Binding-site contacts:
Ligand atom C28 contacts residue TYR124 of chain 1.B at 3.1 Å (hydrophobic).
Ligand atom N7 contacts residue TRP86 of chain 1.B at 3.7 Å.
Ligand atom C32 contacts residue TYR337 of chain 1.B at 3.5 Å (hydrophobic).
Ligand atom C42 contacts residue GLU202 of chain 1.B at 3.2 Å.
Ligand atom C42 contacts residue ACT1 of chain 1.L at 3.8 Å.
Ligand atom C41 contacts residue TRP86 of chain 1.B at 3.7 Å (hydrophobic).
Ligand atom C29 contacts residue TYR337 of chain 1.B at 3.5 Å (hydrophobic).
Ligand atom C37 contacts residue HIS447 of chain 1.B at 3.2 Å.
Ligand atom N8 contacts residue TRP86 of chain 1.B at 3.6 Å.
Ligand atom N19 contacts residue GLY121 of chain 1.B at 3.9 Å.
Ligand atom C32 contacts residue TRP86 of chain 1.B at 3.5 Å (hydrophobic).
Ligand atom C34 contacts residue TYR449 of chain 1.B at 3.5 Å (hydrophobic).
Ligand atom C35 contacts residue TRP439 of chain 1.B at 3.6 Å (hydrophobic).
Ligand atom N19 contacts residue ACT1 of chain 1.L at 3.1 Å (h-bond).
Ligand atom C35 contacts residue TYR449 of chain 1.B at 3.8 Å (hydrophobic).
Ligand atom N20 contacts residue ACT1 of chain 1.L at 2.8 Å (h-bond).
Ligand atom N20 contacts residue PHE297 of chain 1.B at 3.4 Å.
Ligand atom N18 contacts residue TYR124 of chain 1.B at 3.5 Å (h-bond).
Ligand atom C31 contacts residue TRP86 of chain 1.B at 3.4 Å (hydrophobic).
Ligand atom C36 contacts residue TRP439 of chain 1.B at 3.4 Å (hydrophobic).
Ligand atom C41 contacts residue GLY120 of chain 1.B at 3.8 Å.
Ligand atom C38 contacts residue HIS447 of chain 1.B at 3.5 Å.
Ligand atom C35 contacts residue TYR337 of chain 1.B at 3.6 Å (hydrophobic).
Ligand atom C39 contacts residue TRP86 of chain 1.B at 3.8 Å (hydrophobic).
Ligand atom C33 contacts residue TRP86 of chain 1.B at 3.5 Å (hydrophobic).
Ligand atom N18 contacts residue ACT1 of chain 1.L at 3.2 Å (h-bond).
Ligand atom C34 contacts residue HIS447 of chain 1.B at 3.2 Å.
Ligand atom N19 contacts residue TYR124 of chain 1.B at 3.2 Å (h-bond).
Ligand atom C38 contacts residue GLU202 of chain 1.B at 3.4 Å.
Ligand atom C36 contacts residue GLY82 of chain 1.B at 3.9 Å.
Ligand atom N8 contacts residue HIS447 of chain 1.B at 2.9 Å (h-bond).
Ligand atom C41 contacts residue GLY121 of chain 1.B at 3.8 Å.
Ligand atom N20 contacts residue PHE338 of chain 1.B at 3.5 Å.
Ligand atom C40 contacts residue ACT1 of chain 1.L at 3.8 Å.
Ligand atom C39 contacts residue HIS447 of chain 1.B at 3.8 Å.
Ligand atom C30 contacts residue TRP86 of chain 1.B at 3.5 Å (hydrophobic).
Ligand atom C36 contacts residue TYR337 of chain 1.B at 3.1 Å (hydrophobic).
Ligand atom C34 contacts residue TRP86 of chain 1.B at 3.7 Å (hydrophobic).
Ligand atom C40 contacts residue GLY121 of chain 1.B at 3.7 Å.
Ligand atom C33 contacts residue HIS447 of chain 1.B at 3.3 Å.

Sequence of chain 1.B:
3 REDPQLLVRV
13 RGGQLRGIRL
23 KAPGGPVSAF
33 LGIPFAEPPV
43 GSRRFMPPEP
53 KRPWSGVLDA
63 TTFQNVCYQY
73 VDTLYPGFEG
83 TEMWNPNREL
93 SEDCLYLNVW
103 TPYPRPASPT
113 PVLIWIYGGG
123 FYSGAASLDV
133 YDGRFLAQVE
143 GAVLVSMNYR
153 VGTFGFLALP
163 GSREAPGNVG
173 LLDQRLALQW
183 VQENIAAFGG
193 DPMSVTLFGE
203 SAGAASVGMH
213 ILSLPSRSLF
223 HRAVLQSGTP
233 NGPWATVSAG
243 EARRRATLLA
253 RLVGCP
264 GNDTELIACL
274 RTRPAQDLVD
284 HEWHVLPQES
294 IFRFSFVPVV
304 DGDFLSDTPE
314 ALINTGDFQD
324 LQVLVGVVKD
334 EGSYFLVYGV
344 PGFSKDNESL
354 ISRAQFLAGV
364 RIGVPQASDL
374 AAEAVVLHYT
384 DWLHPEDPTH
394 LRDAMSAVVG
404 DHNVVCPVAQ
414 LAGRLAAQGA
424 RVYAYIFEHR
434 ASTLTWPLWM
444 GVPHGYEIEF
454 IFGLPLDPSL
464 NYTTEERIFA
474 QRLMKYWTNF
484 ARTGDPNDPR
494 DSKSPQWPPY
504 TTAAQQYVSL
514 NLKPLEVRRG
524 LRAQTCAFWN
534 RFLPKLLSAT

This protein binds this small molecule.
Small molecule (SMILES): [N-]=[N+]=NCCNc1c2c(nc3ccccc13)CCCC2